Binding-site contacts:
Ligand atom C9 contacts residue TRP211 of chain 2.A at 3.7 Å (hydrophobic).
Ligand atom N3 contacts residue PHE114 of chain 2.A at 3.6 Å.
Ligand atom C9 contacts residue ASN180 of chain 2.A at 3.7 Å.
Ligand atom C3 contacts residue TYR152 of chain 2.A at 3.4 Å (hydrophobic).
Ligand atom C1 contacts residue LEU94 of chain 2.A at 3.9 Å (hydrophobic).
Ligand atom C13 contacts residue TRP142 of chain 2.A at 3.8 Å (hydrophobic).
Ligand atom C5 contacts residue TRP211 of chain 2.A at 3.7 Å (hydrophobic).
Ligand atom C9 contacts residue ILE111 of chain 2.A at 3.9 Å (hydrophobic).
Ligand atom C11 contacts residue PHE114 of chain 2.A at 3.8 Å (hydrophobic).
Ligand atom C14 contacts residue ASN183 of chain 2.A at 3.7 Å.
Ligand atom N2 contacts residue TYR152 of chain 2.A at 3.8 Å.
Ligand atom C1 contacts residue TYR152 of chain 2.A at 3.7 Å (hydrophobic).
Ligand atom C12 contacts residue MET146 of chain 2.A at 3.4 Å (hydrophobic).
Ligand atom N1 contacts residue TYR152 of chain 2.A at 3.3 Å.
Ligand atom O contacts residue ASN183 of chain 2.A at 2.8 Å (h-bond).
Ligand atom C10 contacts residue ASN180 of chain 2.A at 3.9 Å.
Ligand atom N4 contacts residue PHE114 of chain 2.A at 3.6 Å.
Ligand atom C13 contacts residue 5T41 of chain 2.C at 3.8 Å.
Ligand atom C4 contacts residue TRP107 of chain 2.A at 3.7 Å (hydrophobic).
Ligand atom N1 contacts residue LEU91 of chain 2.A at 3.6 Å.
Ligand atom N contacts residue TYR152 of chain 2.A at 3.6 Å.
Ligand atom C12 contacts residue TRP142 of chain 2.A at 3.8 Å (hydrophobic).
Ligand atom C6 contacts residue ASN180 of chain 2.A at 3.7 Å.
Ligand atom C10 contacts residue ASN183 of chain 2.A at 3.5 Å.
Ligand atom C13 contacts residue PHE114 of chain 2.A at 3.8 Å (hydrophobic).
Ligand atom C6 contacts residue TRP211 of chain 2.A at 3.7 Å (hydrophobic).
Ligand atom C11 contacts residue ASN180 of chain 2.A at 3.4 Å.
Ligand atom C contacts residue TYR152 of chain 2.A at 3.5 Å (hydrophobic).
Ligand atom N4 contacts residue ASN183 of chain 2.A at 3.8 Å.
Ligand atom C4 contacts residue THR153 of chain 2.A at 3.8 Å.
Ligand atom C8 contacts residue THR153 of chain 2.A at 3.8 Å.
Ligand atom C2 contacts residue TYR152 of chain 2.A at 3.8 Å (hydrophobic).
Ligand atom C1 contacts residue LEU91 of chain 2.A at 3.6 Å (hydrophobic).
Ligand atom N3 contacts residue ASN180 of chain 2.A at 3.0 Å (h-bond).
Ligand atom C10 contacts residue PHE114 of chain 2.A at 3.4 Å (hydrophobic).
Ligand atom O contacts residue ILE111 of chain 2.A at 3.9 Å.
Ligand atom C14 contacts residue GLU184 of chain 2.A at 3.9 Å.
Ligand atom C contacts residue LEU91 of chain 2.A at 3.3 Å (hydrophobic).
Ligand atom O contacts residue PHE114 of chain 2.A at 3.4 Å.
Ligand atom C14 contacts residue PHE114 of chain 2.A at 3.6 Å (hydrophobic).

This small molecule binds to this protein.
Small molecule (SMILES): O=C(NCC1CCN(c2ncccn2)CC1)N1CCCC1

Sequence of chain 2.A:
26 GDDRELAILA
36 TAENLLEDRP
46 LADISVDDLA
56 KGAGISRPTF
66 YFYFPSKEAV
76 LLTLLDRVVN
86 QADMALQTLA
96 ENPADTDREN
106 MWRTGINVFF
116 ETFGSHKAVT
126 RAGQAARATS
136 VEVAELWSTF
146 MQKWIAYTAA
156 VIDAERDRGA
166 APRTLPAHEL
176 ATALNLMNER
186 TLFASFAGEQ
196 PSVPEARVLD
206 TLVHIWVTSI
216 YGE